Binding-site contacts:
Ligand atom CB contacts residue VAL85 of chain 1.B at 3.4 Å (hydrophobic).
Ligand atom CA contacts residue GLU234 of chain 1.B at 3.8 Å.
Ligand atom CD1 contacts residue VAL85 of chain 1.B at 3.9 Å (hydrophobic).
Ligand atom CD2 contacts residue PHE26 of chain 1.B at 3.8 Å (hydrophobic).
Ligand atom OXT contacts residue THR87 of chain 1.B at 3.0 Å (h-bond).
Ligand atom CD2 contacts residue GLU234 of chain 1.B at 3.5 Å.
Ligand atom CA contacts residue TYR210 of chain 1.B at 4.1 Å (hydrophobic).
Ligand atom CD1 contacts residue THR108 of chain 1.B at 3.7 Å.
Ligand atom CD1 contacts residue PHE283 of chain 1.B at 3.5 Å (hydrophobic).
Ligand atom CG contacts residue VAL85 of chain 1.B at 4.2 Å (hydrophobic).
Ligand atom N contacts residue THR108 of chain 1.B at 3.0 Å (h-bond).
Ligand atom CA contacts residue THR108 of chain 1.B at 3.8 Å.
Ligand atom N contacts residue TYR158 of chain 1.B at 3.6 Å.
Ligand atom CA contacts residue TYR158 of chain 1.B at 3.7 Å (hydrophobic).
Ligand atom CB contacts residue GLU234 of chain 1.B at 4.0 Å.
Ligand atom O contacts residue ALA109 of chain 1.B at 3.3 Å.
Ligand atom C contacts residue THR110 of chain 1.B at 4.1 Å.
Ligand atom O contacts residue THR87 of chain 1.B at 2.6 Å (h-bond).
Ligand atom CD1 contacts residue PHE26 of chain 1.B at 3.6 Å (hydrophobic).
Ligand atom CD2 contacts residue GLY235 of chain 1.B at 3.5 Å.
Ligand atom C contacts residue TYR158 of chain 1.B at 3.4 Å (hydrophobic).
Ligand atom OXT contacts residue TYR210 of chain 1.B at 2.7 Å (h-bond).
Ligand atom OXT contacts residue TYR158 of chain 1.B at 3.2 Å.
Ligand atom CD2 contacts residue PHE283 of chain 1.B at 3.9 Å (hydrophobic).
Ligand atom CG contacts residue PHE283 of chain 1.B at 3.8 Å (hydrophobic).
Ligand atom O contacts residue GLY111 of chain 1.B at 4.1 Å.
Ligand atom C contacts residue THR86 of chain 1.B at 4.0 Å.
Ligand atom CB contacts residue THR108 of chain 1.B at 3.7 Å.
Ligand atom CD2 contacts residue TYR210 of chain 1.B at 3.8 Å (hydrophobic).
Ligand atom C contacts residue THR87 of chain 1.B at 3.5 Å.
Ligand atom CA contacts residue THR110 of chain 1.B at 4.1 Å.
Ligand atom O contacts residue THR110 of chain 1.B at 3.0 Å (h-bond).
Ligand atom N contacts residue THR110 of chain 1.B at 3.0 Å (h-bond).
Ligand atom O contacts residue THR108 of chain 1.B at 3.8 Å.
Ligand atom CG contacts residue THR108 of chain 1.B at 4.0 Å.
Ligand atom O contacts residue TYR158 of chain 1.B at 3.7 Å.
Ligand atom OXT contacts residue THR86 of chain 1.B at 3.4 Å.
Ligand atom C contacts residue TYR210 of chain 1.B at 3.8 Å (hydrophobic).
Ligand atom N contacts residue GLU234 of chain 1.B at 2.8 Å (salt-bridge).
Ligand atom CG contacts residue GLU234 of chain 1.B at 3.4 Å.

A small-molecule ligand and the protein it binds are described below.
Small molecule (SMILES): CC(C)C[C@H](N)C(=O)O

Sequence of chain 1.B:
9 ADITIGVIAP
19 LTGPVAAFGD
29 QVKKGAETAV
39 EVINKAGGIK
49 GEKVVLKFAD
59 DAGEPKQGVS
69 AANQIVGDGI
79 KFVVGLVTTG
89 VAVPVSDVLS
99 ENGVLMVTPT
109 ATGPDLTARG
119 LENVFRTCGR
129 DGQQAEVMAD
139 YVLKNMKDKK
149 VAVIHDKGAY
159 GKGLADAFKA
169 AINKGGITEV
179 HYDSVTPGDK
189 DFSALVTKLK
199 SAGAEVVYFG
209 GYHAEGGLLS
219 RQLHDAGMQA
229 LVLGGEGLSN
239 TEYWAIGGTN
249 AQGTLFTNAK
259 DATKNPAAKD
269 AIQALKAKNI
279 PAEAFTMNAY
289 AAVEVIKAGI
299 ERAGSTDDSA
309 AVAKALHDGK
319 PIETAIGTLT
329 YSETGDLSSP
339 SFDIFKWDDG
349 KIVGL